Binding-site contacts:
Ligand atom CL2 contacts residue ALA123 of chain 1.B at 2.9 Å.
Ligand atom O1 contacts residue NAD1 of chain 1.G at 2.6 Å (h-bond).
Ligand atom C2 contacts residue TYR171 of chain 1.B at 3.7 Å (hydrophobic).
Ligand atom C6 contacts residue NAD1 of chain 1.G at 3.3 Å.
Ligand atom C2 contacts residue TYR181 of chain 1.B at 3.1 Å (hydrophobic).
Ligand atom C10 contacts residue ALA121 of chain 1.B at 3.3 Å (hydrophobic).
Ligand atom C1 contacts residue PHE3 of chain 1.D at 4.0 Å (hydrophobic).
Ligand atom C12 contacts residue MET185 of chain 1.B at 4.0 Å (hydrophobic).
Ligand atom C5 contacts residue ILE227 of chain 1.B at 3.7 Å (hydrophobic).
Ligand atom CL1 contacts residue ALA121 of chain 1.B at 3.5 Å.
Ligand atom C6 contacts residue ILE227 of chain 1.B at 3.7 Å (hydrophobic).
Ligand atom C4 contacts residue NAD1 of chain 1.G at 3.8 Å.
Ligand atom CL1 contacts residue NAD1 of chain 1.G at 3.5 Å.
Ligand atom C10 contacts residue ASN122 of chain 1.B at 4.0 Å.
Ligand atom C7 contacts residue ALA223 of chain 1.B at 3.9 Å (hydrophobic).
Ligand atom C9 contacts residue ALA121 of chain 1.B at 3.8 Å (hydrophobic).
Ligand atom CL2 contacts residue VAL126 of chain 1.B at 4.1 Å.
Ligand atom C2 contacts residue NAD1 of chain 1.G at 3.6 Å.
Ligand atom C10 contacts residue ALA223 of chain 1.B at 3.8 Å (hydrophobic).
Ligand atom N1 contacts residue NAD1 of chain 1.G at 3.6 Å.
Ligand atom C3 contacts residue NAD1 of chain 1.G at 3.7 Å.
Ligand atom O1 contacts residue TYR181 of chain 1.B at 2.5 Å (h-bond).
Ligand atom C12 contacts residue VAL126 of chain 1.B at 3.7 Å (hydrophobic).
Ligand atom C7 contacts residue ILE227 of chain 1.B at 3.6 Å (hydrophobic).
Ligand atom C12 contacts residue ALA223 of chain 1.B at 4.2 Å (hydrophobic).
Ligand atom CL1 contacts residue ALA223 of chain 1.B at 3.4 Å.
Ligand atom C8 contacts residue ALA223 of chain 1.B at 4.0 Å (hydrophobic).
Ligand atom CL2 contacts residue ASN122 of chain 1.B at 3.6 Å.
Ligand atom C1 contacts residue NAD1 of chain 1.G at 3.6 Å.
Ligand atom C6 contacts residue ILE4 of chain 1.D at 4.1 Å (hydrophobic).
Ligand atom C5 contacts residue NAD1 of chain 1.G at 3.7 Å.
Ligand atom O1 contacts residue MET185 of chain 1.B at 4.0 Å.
Ligand atom C12 contacts residue ILE227 of chain 1.B at 4.1 Å (hydrophobic).
Ligand atom C5 contacts residue ALA224 of chain 1.B at 3.5 Å (hydrophobic).
Ligand atom O1 contacts residue LYS189 of chain 1.B at 3.9 Å.
Ligand atom C6 contacts residue ALA224 of chain 1.B at 4.0 Å (hydrophobic).
Ligand atom C1 contacts residue TYR181 of chain 1.B at 3.8 Å (hydrophobic).
Ligand atom C6 contacts residue PHE3 of chain 1.D at 4.2 Å (hydrophobic).
Ligand atom C3 contacts residue TYR181 of chain 1.B at 3.3 Å (hydrophobic).
Ligand atom C9 contacts residue ALA223 of chain 1.B at 3.5 Å (hydrophobic).

The protein below binds the small molecule below.
Small molecule (SMILES): Oc1ccccc1Nc1ccc(Cl)cc1Cl

Sequence of chain 1.B:
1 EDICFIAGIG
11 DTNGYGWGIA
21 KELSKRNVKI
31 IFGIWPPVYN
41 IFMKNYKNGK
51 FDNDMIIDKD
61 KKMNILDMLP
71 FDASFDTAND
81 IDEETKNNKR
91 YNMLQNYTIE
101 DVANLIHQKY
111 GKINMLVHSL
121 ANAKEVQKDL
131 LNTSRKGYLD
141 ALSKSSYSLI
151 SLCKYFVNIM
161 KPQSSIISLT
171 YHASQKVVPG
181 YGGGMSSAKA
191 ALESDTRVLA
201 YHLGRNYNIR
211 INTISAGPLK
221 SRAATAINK

Sequence of chain 1.D:
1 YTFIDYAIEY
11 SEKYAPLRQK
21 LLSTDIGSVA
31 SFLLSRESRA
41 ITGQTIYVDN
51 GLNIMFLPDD